A protein and the small-molecule ligand that binds it are described below.
Small molecule (SMILES): Cc1cc(Nc2ccc(C)c(Cl)c2)[n+]2nc(Cc3ccccc3)[nH]c2n1

Sequence of chain 1.A:
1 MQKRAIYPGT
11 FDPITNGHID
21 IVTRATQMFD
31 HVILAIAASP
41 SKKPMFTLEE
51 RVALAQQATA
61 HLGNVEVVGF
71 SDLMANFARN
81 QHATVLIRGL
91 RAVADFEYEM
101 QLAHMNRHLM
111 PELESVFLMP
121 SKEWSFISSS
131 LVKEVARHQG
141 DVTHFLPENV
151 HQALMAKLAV

Sequence of chain 3.A:
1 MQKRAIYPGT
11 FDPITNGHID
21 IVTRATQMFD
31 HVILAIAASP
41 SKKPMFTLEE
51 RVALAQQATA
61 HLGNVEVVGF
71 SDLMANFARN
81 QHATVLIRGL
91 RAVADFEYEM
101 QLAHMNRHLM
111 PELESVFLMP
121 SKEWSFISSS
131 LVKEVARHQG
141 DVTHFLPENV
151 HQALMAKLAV

Binding-site contacts:
Ligand atom N2 contacts residue LEU73 of chain 3.A at 3.7 Å.
Ligand atom C10 contacts residue LEU102 of chain 3.A at 3.6 Å (hydrophobic).
Ligand atom C3 contacts residue GLU134 of chain 1.A at 3.7 Å.
Ligand atom C9 contacts residue LEU73 of chain 3.A at 3.9 Å (hydrophobic).
Ligand atom C1 contacts residue TYR98 of chain 3.A at 3.9 Å (hydrophobic).
Ligand atom C4 contacts residue TYR98 of chain 3.A at 3.9 Å (hydrophobic).
Ligand atom C6 contacts residue LEU131 of chain 1.A at 3.5 Å (hydrophobic).
Ligand atom C8 contacts residue LEU131 of chain 1.A at 4.0 Å (hydrophobic).
Ligand atom N1 contacts residue LEU73 of chain 3.A at 3.3 Å.
Ligand atom C5 contacts residue LEU131 of chain 1.A at 3.8 Å (hydrophobic).
Ligand atom CL contacts residue TYR98 of chain 3.A at 3.4 Å.
Ligand atom C8 contacts residue LEU102 of chain 3.A at 3.7 Å (hydrophobic).
Ligand atom C17 contacts residue THR10 of chain 3.A at 3.7 Å.
Ligand atom C9 contacts residue LEU102 of chain 3.A at 3.5 Å (hydrophobic).
Ligand atom C18 contacts residue MET74 of chain 3.A at 3.8 Å (hydrophobic).
Ligand atom C19 contacts residue MET74 of chain 3.A at 3.6 Å (hydrophobic).
Ligand atom C10 contacts residue ASN106 of chain 3.A at 3.5 Å.
Ligand atom C14 contacts residue ALA37 of chain 3.A at 3.9 Å (hydrophobic).
Ligand atom CL contacts residue LEU102 of chain 3.A at 4.0 Å.
Ligand atom C5 contacts residue TYR98 of chain 3.A at 3.3 Å (hydrophobic).
Ligand atom C2 contacts residue LEU131 of chain 1.A at 3.9 Å (hydrophobic).
Ligand atom N2 contacts residue MET74 of chain 3.A at 3.1 Å (h-bond).
Ligand atom C1 contacts residue LEU131 of chain 1.A at 3.6 Å (hydrophobic).
Ligand atom C10 contacts residue VAL135 of chain 1.A at 3.8 Å (hydrophobic).
Ligand atom C6 contacts residue TYR98 of chain 3.A at 3.4 Å (hydrophobic).
Ligand atom C contacts residue LEU131 of chain 1.A at 3.9 Å (hydrophobic).
Ligand atom N1 contacts residue MET74 of chain 3.A at 3.9 Å.
Ligand atom C16 contacts residue ALA37 of chain 3.A at 3.9 Å (hydrophobic).
Ligand atom C10 contacts residue MET105 of chain 3.A at 3.5 Å (hydrophobic).
Ligand atom CL contacts residue LEU131 of chain 1.A at 3.9 Å.
Ligand atom C15 contacts residue ALA37 of chain 3.A at 3.9 Å (hydrophobic).
Ligand atom C19 contacts residue PHE70 of chain 3.A at 3.5 Å (hydrophobic).
Ligand atom C19 contacts residue ALA37 of chain 3.A at 3.9 Å (hydrophobic).
Ligand atom CL contacts residue GLN101 of chain 3.A at 3.8 Å.
Ligand atom C10 contacts residue LEU109 of chain 3.A at 4.0 Å (hydrophobic).
Ligand atom C16 contacts residue THR10 of chain 3.A at 3.5 Å.
Ligand atom C contacts residue GLN101 of chain 3.A at 3.8 Å.
Ligand atom C17 contacts residue GLY9 of chain 3.A at 3.7 Å.
Ligand atom C11 contacts residue LEU73 of chain 3.A at 3.5 Å (hydrophobic).
Ligand atom C18 contacts residue GLY9 of chain 3.A at 3.7 Å.